Binding-site contacts:
Ligand atom C16 contacts residue TRP461 of chain 1.A at 3.6 Å (hydrophobic).
Ligand atom C12 contacts residue ARG57 of chain 1.A at 3.7 Å.
Ligand atom C14 contacts residue TRP461 of chain 1.A at 3.7 Å (hydrophobic).
Ligand atom C5 contacts residue GLU373 of chain 1.A at 3.5 Å.
Ligand atom C19 contacts residue MET374 of chain 1.A at 3.6 Å (hydrophobic).
Ligand atom C29 contacts residue PHE484 of chain 1.A at 3.5 Å (hydrophobic).
Ligand atom C29 contacts residue MET374 of chain 1.A at 3.6 Å (hydrophobic).
Ligand atom C15 contacts residue PRO370 of chain 1.A at 3.8 Å (hydrophobic).
Ligand atom C28 contacts residue TRP486 of chain 1.A at 3.6 Å (hydrophobic).
Ligand atom C3 contacts residue GLU373 of chain 1.A at 3.7 Å.
Ligand atom C27 contacts residue MET374 of chain 1.A at 3.6 Å (hydrophobic).
Ligand atom C26 contacts residue PRO370 of chain 1.A at 3.7 Å (hydrophobic).
Ligand atom O3 contacts residue GLU373 of chain 1.A at 2.7 Å (salt-bridge).
Ligand atom C20 contacts residue VAL378 of chain 1.A at 3.7 Å (hydrophobic).
Ligand atom O5 contacts residue ASN379 of chain 1.A at 3.6 Å.
Ligand atom C19 contacts residue PRO370 of chain 1.A at 3.8 Å (hydrophobic).
Ligand atom C22 contacts residue ARG57 of chain 1.A at 3.3 Å.
Ligand atom C12 contacts residue TRP461 of chain 1.A at 3.7 Å (hydrophobic).
Ligand atom O11 contacts residue ARG57 of chain 1.A at 2.8 Å (salt-bridge).
Ligand atom C30 contacts residue MET374 of chain 1.A at 3.6 Å (hydrophobic).
Ligand atom O5 contacts residue LYS54 of chain 1.A at 3.1 Å (salt-bridge).
Ligand atom C5 contacts residue ASN379 of chain 1.A at 3.7 Å.
Ligand atom C19 contacts residue GLU373 of chain 1.A at 3.5 Å.
Ligand atom C29 contacts residue ASN459 of chain 1.A at 3.5 Å.
Ligand atom O5 contacts residue SER58 of chain 1.A at 2.6 Å (h-bond).
Ligand atom C21 contacts residue ARG61 of chain 1.A at 3.6 Å.
Ligand atom C27 contacts residue PHE484 of chain 1.A at 3.7 Å (hydrophobic).
Ligand atom C23 contacts residue ARG57 of chain 1.A at 3.7 Å.
Ligand atom C8 contacts residue ARG61 of chain 1.A at 3.8 Å.
Ligand atom C25 contacts residue MET374 of chain 1.A at 3.8 Å (hydrophobic).
Ligand atom C5 contacts residue SER58 of chain 1.A at 3.8 Å.
Ligand atom C28 contacts residue PHE484 of chain 1.A at 3.7 Å (hydrophobic).
Ligand atom O3 contacts residue LYS54 of chain 1.A at 3.4 Å.
Ligand atom C4 contacts residue GLU373 of chain 1.A at 3.7 Å.
Ligand atom C13 contacts residue LYS54 of chain 1.A at 3.7 Å.
Ligand atom C24 contacts residue ARG57 of chain 1.A at 3.5 Å.
Ligand atom C28 contacts residue MET374 of chain 1.A at 3.7 Å (hydrophobic).
Ligand atom O12 contacts residue ARG57 of chain 1.A at 3.1 Å (salt-bridge).
Ligand atom O5 contacts residue GLU373 of chain 1.A at 2.7 Å (salt-bridge).
Ligand atom C15 contacts residue TRP461 of chain 1.A at 3.8 Å (hydrophobic).

A small-molecule ligand and the protein it binds are described below.
Small molecule (SMILES): CO[C@H]1CCCC[C@@H](c2ccccc2)OC(=O)[C@@H](C)[C@@]2(O)O[C@H]([C@@H](C)[C@H](O)[C@H]2OC)[C@@H](C)/C=C/[C@H]1OC

Sequence of chain 1.A:
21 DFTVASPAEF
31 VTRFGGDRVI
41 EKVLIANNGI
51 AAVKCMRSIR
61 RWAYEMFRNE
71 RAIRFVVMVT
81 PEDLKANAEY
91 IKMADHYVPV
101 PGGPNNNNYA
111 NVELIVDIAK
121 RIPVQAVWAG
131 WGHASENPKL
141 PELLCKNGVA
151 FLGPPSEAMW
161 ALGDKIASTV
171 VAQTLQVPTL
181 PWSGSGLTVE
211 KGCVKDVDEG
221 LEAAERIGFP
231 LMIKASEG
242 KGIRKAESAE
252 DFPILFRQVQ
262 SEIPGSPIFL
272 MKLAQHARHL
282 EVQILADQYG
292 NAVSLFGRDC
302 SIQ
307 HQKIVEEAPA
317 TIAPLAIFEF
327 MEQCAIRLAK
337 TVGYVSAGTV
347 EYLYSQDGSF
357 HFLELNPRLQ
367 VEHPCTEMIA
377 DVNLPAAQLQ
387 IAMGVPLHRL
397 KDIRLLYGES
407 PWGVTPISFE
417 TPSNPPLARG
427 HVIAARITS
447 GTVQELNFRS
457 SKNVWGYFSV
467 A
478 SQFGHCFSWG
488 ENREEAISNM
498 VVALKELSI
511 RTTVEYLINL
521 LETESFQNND